Binding-site contacts:
Ligand atom C1 contacts residue THR35 of chain 1.A at 3.8 Å.
Ligand atom C5 contacts residue ASN287 of chain 1.A at 3.7 Å.
Ligand atom C8 contacts residue VAL288 of chain 1.A at 4.3 Å (hydrophobic).
Ligand atom C2 contacts residue LYS303 of chain 1.A at 3.9 Å.
Ligand atom C1 contacts residue ASN287 of chain 1.A at 1.4 Å.
Ligand atom C8 contacts residue ASN287 of chain 1.A at 3.2 Å.
Ligand atom C7 contacts residue LYS303 of chain 1.A at 4.1 Å.
Ligand atom C5 contacts residue LYS303 of chain 1.A at 4.2 Å.
Ligand atom C1 contacts residue VAL302 of chain 1.A at 4.2 Å (hydrophobic).
Ligand atom N2 contacts residue LYS303 of chain 1.A at 4.4 Å.
Ligand atom C8 contacts residue ARG276 of chain 1.A at 3.2 Å.
Ligand atom C5 contacts residue THR35 of chain 1.A at 3.9 Å.
Ligand atom C3 contacts residue LYS303 of chain 1.A at 3.9 Å.
Ligand atom O7 contacts residue ASN287 of chain 1.A at 3.8 Å.
Ligand atom O5 contacts residue THR35 of chain 1.A at 3.1 Å.
Ligand atom C7 contacts residue ASN287 of chain 1.A at 3.5 Å.
Ligand atom O5 contacts residue LYS303 of chain 1.A at 3.7 Å.
Ligand atom O4 contacts residue LYS303 of chain 1.A at 4.1 Å.
Ligand atom C4 contacts residue ASN287 of chain 1.A at 4.0 Å.
Ligand atom O5 contacts residue ASN287 of chain 1.A at 2.4 Å (h-bond).
Ligand atom C2 contacts residue ASN287 of chain 1.A at 2.4 Å.
Ligand atom N2 contacts residue ASN287 of chain 1.A at 3.0 Å (h-bond).
Ligand atom C7 contacts residue ARG276 of chain 1.A at 4.4 Å.
Ligand atom C6 contacts residue THR35 of chain 1.A at 3.8 Å.
Ligand atom C3 contacts residue ASN287 of chain 1.A at 3.8 Å.
Ligand atom C4 contacts residue LYS303 of chain 1.A at 3.5 Å.
Ligand atom O6 contacts residue LYS303 of chain 1.A at 2.6 Å (salt-bridge).
Ligand atom O3 contacts residue LYS303 of chain 1.A at 3.0 Å (salt-bridge).
Ligand atom O7 contacts residue LYS303 of chain 1.A at 3.2 Å (salt-bridge).
Ligand atom C6 contacts residue LYS303 of chain 1.A at 3.5 Å.
Ligand atom O5 contacts residue VAL302 of chain 1.A at 4.3 Å.

Sequence of chain 1.A:
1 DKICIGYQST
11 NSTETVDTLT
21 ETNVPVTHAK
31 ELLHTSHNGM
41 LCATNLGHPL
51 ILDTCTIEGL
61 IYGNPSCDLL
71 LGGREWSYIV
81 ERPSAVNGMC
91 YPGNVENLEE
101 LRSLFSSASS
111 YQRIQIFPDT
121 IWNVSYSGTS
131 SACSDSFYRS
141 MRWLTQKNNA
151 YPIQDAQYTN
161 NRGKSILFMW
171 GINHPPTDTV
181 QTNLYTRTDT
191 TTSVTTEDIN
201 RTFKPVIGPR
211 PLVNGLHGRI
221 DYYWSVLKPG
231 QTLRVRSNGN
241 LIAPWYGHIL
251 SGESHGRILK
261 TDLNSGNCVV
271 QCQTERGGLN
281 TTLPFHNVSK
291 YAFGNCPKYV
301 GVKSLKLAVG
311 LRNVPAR

This small molecule binds to this protein.
Small molecule (SMILES): CC(=O)N[C@H]1[C@H](O[C@H]2[C@H](O)[C@@H](NC(C)=O)CO[C@@H]2CO)O[C@H](CO)[C@@H](O)[C@@H]1O